A small-molecule ligand and the protein it binds are described below.
Small molecule (SMILES): CC(=O)N[C@@H]1[C@@H](O)[C@H](O)[C@@H](CO)O[C@H]1O

Binding-site contacts:
Ligand atom C4 contacts residue ASN120 of chain 1.B at 4.2 Å.
Ligand atom O7 contacts residue TYR121 of chain 1.B at 4.2 Å.
Ligand atom C1 contacts residue ASN120 of chain 1.B at 1.4 Å.
Ligand atom N2 contacts residue ASN120 of chain 1.B at 2.8 Å (h-bond).
Ligand atom C5 contacts residue ASN120 of chain 1.B at 3.7 Å.
Ligand atom C3 contacts residue ASN120 of chain 1.B at 3.7 Å.
Ligand atom C8 contacts residue ASN120 of chain 1.B at 4.3 Å.
Ligand atom O7 contacts residue ASN120 of chain 1.B at 3.2 Å (h-bond).
Ligand atom O5 contacts residue ASN120 of chain 1.B at 2.4 Å (h-bond).
Ligand atom C7 contacts residue ASN120 of chain 1.B at 3.1 Å.
Ligand atom C2 contacts residue ASN120 of chain 1.B at 2.4 Å.

Sequence of chain 1.B:
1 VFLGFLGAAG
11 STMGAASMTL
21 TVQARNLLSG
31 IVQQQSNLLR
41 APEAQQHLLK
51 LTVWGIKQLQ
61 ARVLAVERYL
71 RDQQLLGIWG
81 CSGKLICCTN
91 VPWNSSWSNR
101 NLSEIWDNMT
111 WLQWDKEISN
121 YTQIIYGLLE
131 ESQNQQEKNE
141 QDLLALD